Sequence of chain 1.A:
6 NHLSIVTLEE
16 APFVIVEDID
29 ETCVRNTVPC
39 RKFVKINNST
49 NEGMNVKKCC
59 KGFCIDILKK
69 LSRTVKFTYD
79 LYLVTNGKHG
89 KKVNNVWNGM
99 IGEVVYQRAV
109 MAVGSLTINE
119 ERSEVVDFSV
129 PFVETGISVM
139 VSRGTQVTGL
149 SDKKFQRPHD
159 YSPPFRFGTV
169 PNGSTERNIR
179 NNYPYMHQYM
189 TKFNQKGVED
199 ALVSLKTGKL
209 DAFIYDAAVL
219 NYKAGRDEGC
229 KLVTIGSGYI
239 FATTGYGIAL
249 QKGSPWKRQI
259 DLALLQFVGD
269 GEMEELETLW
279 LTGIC

Sequence of chain 1.B:
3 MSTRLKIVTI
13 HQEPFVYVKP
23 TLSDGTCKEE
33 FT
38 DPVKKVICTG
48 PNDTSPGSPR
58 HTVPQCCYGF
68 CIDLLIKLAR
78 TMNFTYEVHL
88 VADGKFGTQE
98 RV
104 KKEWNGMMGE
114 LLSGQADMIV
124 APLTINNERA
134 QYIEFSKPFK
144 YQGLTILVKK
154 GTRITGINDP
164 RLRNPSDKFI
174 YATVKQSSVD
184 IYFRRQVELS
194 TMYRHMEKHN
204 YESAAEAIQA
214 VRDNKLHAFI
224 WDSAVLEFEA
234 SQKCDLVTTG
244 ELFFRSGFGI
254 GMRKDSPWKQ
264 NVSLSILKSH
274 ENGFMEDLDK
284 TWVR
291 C

Binding-site contacts:
Ligand atom F25 contacts residue LYS140 of chain 1.B at 3.7 Å.
Ligand atom F26 contacts residue GLY243 of chain 1.A at 3.4 Å.
Ligand atom N11 contacts residue TYR144 of chain 1.B at 3.3 Å.
Ligand atom F25 contacts residue LEU270 of chain 1.B at 3.1 Å.
Ligand atom C2 contacts residue PRO129 of chain 1.A at 3.5 Å (hydrophobic).
Ligand atom N11 contacts residue PRO129 of chain 1.A at 3.7 Å.
Ligand atom N6 contacts residue GLU132 of chain 1.A at 3.6 Å.
Ligand atom C8 contacts residue PRO129 of chain 1.A at 3.4 Å (hydrophobic).
Ligand atom C9 contacts residue TYR144 of chain 1.B at 3.4 Å (hydrophobic).
Ligand atom C3 contacts residue TYR144 of chain 1.B at 3.5 Å (hydrophobic).
Ligand atom C8 contacts residue TYR144 of chain 1.B at 3.7 Å (hydrophobic).
Ligand atom O10 contacts residue PRO141 of chain 1.B at 3.2 Å.
Ligand atom C22 contacts residue THR242 of chain 1.A at 3.6 Å.
Ligand atom F27 contacts residue PRO129 of chain 1.A at 3.4 Å.
Ligand atom N17 contacts residue ILE128 of chain 1.B at 3.6 Å.
Ligand atom C4 contacts residue GLU132 of chain 1.A at 3.5 Å.
Ligand atom C3 contacts residue PHE130 of chain 1.A at 3.5 Å (hydrophobic).
Ligand atom C21 contacts residue PRO141 of chain 1.B at 3.4 Å (hydrophobic).
Ligand atom C9 contacts residue PRO129 of chain 1.A at 3.4 Å (hydrophobic).
Ligand atom C8 contacts residue PRO141 of chain 1.B at 3.6 Å (hydrophobic).
Ligand atom F26 contacts residue ILE116 of chain 1.A at 3.7 Å.
Ligand atom N23 contacts residue THR242 of chain 1.A at 3.1 Å.
Ligand atom C4 contacts residue TYR144 of chain 1.B at 3.6 Å (hydrophobic).
Ligand atom C2 contacts residue TYR144 of chain 1.B at 3.7 Å (hydrophobic).
Ligand atom C4 contacts residue VAL131 of chain 1.A at 3.6 Å (hydrophobic).
Ligand atom N23 contacts residue PRO129 of chain 1.A at 3.6 Å.
Ligand atom C5 contacts residue TYR144 of chain 1.B at 3.5 Å (hydrophobic).
Ligand atom C15 contacts residue PRO129 of chain 1.A at 3.2 Å (hydrophobic).
Ligand atom C18 contacts residue THR242 of chain 1.A at 3.2 Å.
Ligand atom N17 contacts residue PRO141 of chain 1.B at 3.7 Å.
Ligand atom N19 contacts residue THR242 of chain 1.A at 3.4 Å (h-bond).
Ligand atom C4 contacts residue PHE130 of chain 1.A at 3.7 Å (hydrophobic).
Ligand atom F26 contacts residue LEU270 of chain 1.B at 3.6 Å.
Ligand atom F26 contacts residue THR242 of chain 1.A at 2.7 Å.
Ligand atom C12 contacts residue PRO129 of chain 1.A at 3.5 Å (hydrophobic).
Ligand atom N23 contacts residue GLY243 of chain 1.A at 3.3 Å (h-bond).
Ligand atom C12 contacts residue TYR144 of chain 1.B at 3.4 Å (hydrophobic).
Ligand atom F27 contacts residue LYS140 of chain 1.B at 3.4 Å.
Ligand atom C21 contacts residue HIS273 of chain 1.B at 3.6 Å.
Ligand atom C1 contacts residue VAL266 of chain 1.A at 3.6 Å (hydrophobic).

This protein binds this small molecule.
Small molecule (SMILES): Cc1ccc2nc(Cn3nc(C(F)(F)F)cc3Cl)cc(=O)n2c1[C@@H]1C[C@H]1C#N